This protein binds this small molecule.
Small molecule (SMILES): CC(=O)N[C@@H]1[C@@H](O)[C@H](O)[C@@H](CO)O[C@H]1O

Binding-site contacts:
Ligand atom C2 contacts residue SER85 of chain 1.J at 3.7 Å.
Ligand atom C7 contacts residue ASN83 of chain 1.J at 4.2 Å.
Ligand atom O6 contacts residue ASN83 of chain 1.J at 4.3 Å.
Ligand atom O5 contacts residue ASN83 of chain 1.J at 2.4 Å (h-bond).
Ligand atom O5 contacts residue SER85 of chain 1.J at 4.5 Å.
Ligand atom C4 contacts residue ASN83 of chain 1.J at 4.2 Å.
Ligand atom C5 contacts residue ASN83 of chain 1.J at 3.7 Å.
Ligand atom C1 contacts residue SER85 of chain 1.J at 4.0 Å.
Ligand atom N2 contacts residue ASN83 of chain 1.J at 2.9 Å (h-bond).
Ligand atom N2 contacts residue SER85 of chain 1.J at 4.1 Å.
Ligand atom C3 contacts residue ASN83 of chain 1.J at 3.8 Å.
Ligand atom O7 contacts residue SER85 of chain 1.J at 4.2 Å.
Ligand atom C6 contacts residue ASN83 of chain 1.J at 4.5 Å.
Ligand atom C1 contacts residue ASN83 of chain 1.J at 1.4 Å.
Ligand atom C2 contacts residue ASN83 of chain 1.J at 2.5 Å.

Sequence of chain 1.J:
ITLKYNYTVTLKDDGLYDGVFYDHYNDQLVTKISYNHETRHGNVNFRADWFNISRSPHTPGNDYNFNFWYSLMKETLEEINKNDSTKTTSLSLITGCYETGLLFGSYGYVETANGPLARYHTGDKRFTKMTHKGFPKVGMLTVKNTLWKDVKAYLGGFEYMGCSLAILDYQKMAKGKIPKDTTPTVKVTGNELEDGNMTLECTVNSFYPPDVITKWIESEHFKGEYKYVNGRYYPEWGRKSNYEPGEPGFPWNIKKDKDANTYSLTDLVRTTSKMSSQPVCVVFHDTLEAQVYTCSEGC